Sequence of chain 6.C:
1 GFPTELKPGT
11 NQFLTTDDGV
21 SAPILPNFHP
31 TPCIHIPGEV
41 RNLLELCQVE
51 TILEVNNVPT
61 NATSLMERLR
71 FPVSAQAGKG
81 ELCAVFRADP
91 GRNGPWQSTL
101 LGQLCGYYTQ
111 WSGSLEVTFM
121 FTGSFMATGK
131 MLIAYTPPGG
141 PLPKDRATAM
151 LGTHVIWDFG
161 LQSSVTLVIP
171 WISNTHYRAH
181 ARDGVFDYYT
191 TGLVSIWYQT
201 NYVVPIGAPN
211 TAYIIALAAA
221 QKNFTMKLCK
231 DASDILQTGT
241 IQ

Binding-site contacts:
Ligand atom C14 contacts residue MET195 of chain 6.A at 3.9 Å (hydrophobic).
Ligand atom C5 contacts residue TRP203 of chain 6.A at 3.8 Å (hydrophobic).
Ligand atom C2 contacts residue ASP112 of chain 6.A at 2.8 Å.
Ligand atom C16 contacts residue ILE111 of chain 6.A at 3.5 Å (hydrophobic).
Ligand atom C15 contacts residue VAL192 of chain 6.A at 3.2 Å (hydrophobic).
Ligand atom N6 contacts residue ILE24 of chain 6.C at 3.9 Å.
Ligand atom C3 contacts residue ASP112 of chain 6.A at 3.0 Å.
Ligand atom C2 contacts residue THR114 of chain 6.A at 3.6 Å.
Ligand atom C19 contacts residue VAL192 of chain 6.A at 3.4 Å (hydrophobic).
Ligand atom N2 contacts residue TRP203 of chain 6.A at 3.9 Å.
Ligand atom C13 contacts residue MET195 of chain 6.A at 3.9 Å (hydrophobic).
Ligand atom O1 contacts residue MET195 of chain 6.A at 3.2 Å.
Ligand atom N5 contacts residue PHE137 of chain 6.A at 3.5 Å.
Ligand atom N1 contacts residue ASP112 of chain 6.A at 3.9 Å.
Ligand atom C8 contacts residue TYR201 of chain 6.A at 3.3 Å (hydrophobic).
Ligand atom O3 contacts residue ILE113 of chain 6.A at 3.0 Å (h-bond).
Ligand atom N1 contacts residue THR114 of chain 6.A at 4.0 Å.
Ligand atom C4 contacts residue TRP203 of chain 6.A at 4.0 Å (hydrophobic).
Ligand atom C13 contacts residue PHE135 of chain 6.A at 3.4 Å (hydrophobic).
Ligand atom C7 contacts residue ASN228 of chain 6.A at 3.8 Å.
Ligand atom O2 contacts residue PHE233 of chain 6.A at 3.0 Å.
Ligand atom O2 contacts residue PHE137 of chain 6.A at 4.0 Å.
Ligand atom C17 contacts residue PHE155 of chain 6.A at 3.7 Å (hydrophobic).
Ligand atom C14 contacts residue PHE135 of chain 6.A at 3.7 Å (hydrophobic).
Ligand atom C17 contacts residue PHE135 of chain 6.A at 3.9 Å (hydrophobic).
Ligand atom C13 contacts residue ILE111 of chain 6.A at 4.0 Å (hydrophobic).
Ligand atom C12 contacts residue MET195 of chain 6.A at 3.8 Å (hydrophobic).
Ligand atom N5 contacts residue PHE233 of chain 6.A at 3.2 Å.
Ligand atom C16 contacts residue PHE135 of chain 6.A at 3.4 Å (hydrophobic).
Ligand atom C19 contacts residue ILE24 of chain 6.C at 3.5 Å (hydrophobic).
Ligand atom C9 contacts residue ILE113 of chain 6.A at 3.7 Å (hydrophobic).
Ligand atom C22 contacts residue VAL179 of chain 6.A at 3.4 Å (hydrophobic).
Ligand atom N4 contacts residue TRP203 of chain 6.A at 3.6 Å (h-bond).
Ligand atom C16 contacts residue PHE155 of chain 6.A at 3.9 Å (hydrophobic).
Ligand atom C15 contacts residue MET195 of chain 6.A at 3.8 Å (hydrophobic).
Ligand atom C18 contacts residue PHE155 of chain 6.A at 3.9 Å (hydrophobic).
Ligand atom N6 contacts residue PHE155 of chain 6.A at 3.8 Å.
Ligand atom C14 contacts residue PHE155 of chain 6.A at 3.9 Å (hydrophobic).
Ligand atom C7 contacts residue TYR201 of chain 6.A at 3.8 Å (hydrophobic).
Ligand atom O3 contacts residue ASP112 of chain 6.A at 3.6 Å.

Sequence of chain 6.A:
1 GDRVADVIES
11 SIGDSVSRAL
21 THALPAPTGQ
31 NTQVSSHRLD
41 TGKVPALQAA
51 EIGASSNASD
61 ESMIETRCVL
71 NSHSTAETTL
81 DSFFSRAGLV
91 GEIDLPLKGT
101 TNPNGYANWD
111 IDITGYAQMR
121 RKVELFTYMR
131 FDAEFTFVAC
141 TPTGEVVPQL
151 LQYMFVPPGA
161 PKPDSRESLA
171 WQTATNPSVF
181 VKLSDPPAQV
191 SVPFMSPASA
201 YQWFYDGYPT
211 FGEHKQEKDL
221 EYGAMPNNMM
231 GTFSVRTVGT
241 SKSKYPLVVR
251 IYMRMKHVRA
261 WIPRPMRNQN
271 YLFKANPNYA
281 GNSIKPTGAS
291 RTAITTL

This small molecule binds to this protein.
Small molecule (SMILES): Cc1nc(-c2ccc(OCCCCCN3CCN(c4ccnc(N)c4)C3=O)cc2)no1